This protein binds this small molecule.
Small molecule (SMILES): O=c1[nH]c2cc(C(F)(F)F)c(N3CCOCC3)cc2n(CP(=O)(O)O)c1=O

Sequence of chain 1.B:
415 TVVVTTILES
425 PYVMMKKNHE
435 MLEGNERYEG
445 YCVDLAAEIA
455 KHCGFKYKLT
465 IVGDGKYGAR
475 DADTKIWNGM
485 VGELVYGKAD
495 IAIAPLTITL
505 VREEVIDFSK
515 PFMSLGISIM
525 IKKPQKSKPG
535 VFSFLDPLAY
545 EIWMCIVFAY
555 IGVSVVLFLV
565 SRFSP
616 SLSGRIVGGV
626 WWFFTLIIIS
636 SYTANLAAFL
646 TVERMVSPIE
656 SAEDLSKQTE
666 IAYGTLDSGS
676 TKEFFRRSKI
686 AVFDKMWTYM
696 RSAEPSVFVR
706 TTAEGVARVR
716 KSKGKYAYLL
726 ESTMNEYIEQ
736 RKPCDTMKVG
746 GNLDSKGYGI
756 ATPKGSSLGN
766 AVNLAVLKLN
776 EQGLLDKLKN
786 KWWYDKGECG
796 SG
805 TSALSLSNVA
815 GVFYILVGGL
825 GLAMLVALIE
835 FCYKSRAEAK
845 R

Binding-site contacts:
Ligand atom OAD contacts residue SER675 of chain 1.B at 2.4 Å (h-bond).
Ligand atom OAA contacts residue TYR471 of chain 1.B at 3.9 Å.
Ligand atom CAN contacts residue GLU423 of chain 1.B at 3.5 Å.
Ligand atom CAJ contacts residue TYR471 of chain 1.B at 3.4 Å (hydrophobic).
Ligand atom CAV contacts residue PRO499 of chain 1.B at 3.8 Å (hydrophobic).
Ligand atom NAY contacts residue TYR471 of chain 1.B at 3.6 Å.
Ligand atom CAU contacts residue ARG506 of chain 1.B at 3.8 Å.
Ligand atom OAA contacts residue ARG506 of chain 1.B at 2.3 Å (salt-bridge).
Ligand atom CAZ contacts residue TYR753 of chain 1.B at 3.6 Å (hydrophobic).
Ligand atom CAV contacts residue TYR471 of chain 1.B at 3.3 Å (hydrophobic).
Ligand atom CAS contacts residue TYR753 of chain 1.B at 3.8 Å (hydrophobic).
Ligand atom CAT contacts residue ARG506 of chain 1.B at 3.6 Å.
Ligand atom NAP contacts residue PRO499 of chain 1.B at 3.4 Å (h-bond).
Ligand atom CAT contacts residue THR501 of chain 1.B at 3.3 Å.
Ligand atom CAW contacts residue TYR471 of chain 1.B at 3.4 Å (hydrophobic).
Ligand atom CAZ contacts residue TYR471 of chain 1.B at 3.5 Å (hydrophobic).
Ligand atom CAI contacts residue TYR471 of chain 1.B at 3.6 Å (hydrophobic).
Ligand atom CAR contacts residue TYR471 of chain 1.B at 3.7 Å (hydrophobic).
Ligand atom FAF contacts residue PRO499 of chain 1.B at 3.2 Å.
Ligand atom CAU contacts residue TYR471 of chain 1.B at 3.9 Å (hydrophobic).
Ligand atom OAB contacts residue ARG506 of chain 1.B at 3.0 Å (salt-bridge).
Ligand atom OAE contacts residue SER675 of chain 1.B at 2.5 Å (h-bond).
Ligand atom FAF contacts residue TYR753 of chain 1.B at 3.7 Å.
Ligand atom FAG contacts residue TYR753 of chain 1.B at 2.8 Å.
Ligand atom OAA contacts residue LEU500 of chain 1.B at 3.2 Å.
Ligand atom CAJ contacts residue TYR753 of chain 1.B at 3.8 Å (hydrophobic).
Ligand atom CAT contacts residue TYR471 of chain 1.B at 3.8 Å (hydrophobic).
Ligand atom FAF contacts residue TYR426 of chain 1.B at 4.0 Å.
Ligand atom OAQ contacts residue MET729 of chain 1.B at 3.9 Å.
Ligand atom CAS contacts residue TYR471 of chain 1.B at 3.4 Å (hydrophobic).
Ligand atom OAD contacts residue GLY674 of chain 1.B at 3.2 Å.
Ligand atom FAH contacts residue TYR471 of chain 1.B at 3.3 Å.
Ligand atom CAV contacts residue THR501 of chain 1.B at 3.7 Å.
Ligand atom CAJ contacts residue PRO499 of chain 1.B at 3.2 Å (hydrophobic).
Ligand atom NAP contacts residue THR501 of chain 1.B at 3.1 Å (h-bond).
Ligand atom FAF contacts residue TYR471 of chain 1.B at 3.2 Å.
Ligand atom OAA contacts residue THR501 of chain 1.B at 3.0 Å (h-bond).
Ligand atom CAL contacts residue GLU423 of chain 1.B at 3.2 Å.
Ligand atom PBA contacts residue SER675 of chain 1.B at 3.0 Å.
Ligand atom NAP contacts residue TYR471 of chain 1.B at 3.7 Å.